Sequence of chain 1.A:
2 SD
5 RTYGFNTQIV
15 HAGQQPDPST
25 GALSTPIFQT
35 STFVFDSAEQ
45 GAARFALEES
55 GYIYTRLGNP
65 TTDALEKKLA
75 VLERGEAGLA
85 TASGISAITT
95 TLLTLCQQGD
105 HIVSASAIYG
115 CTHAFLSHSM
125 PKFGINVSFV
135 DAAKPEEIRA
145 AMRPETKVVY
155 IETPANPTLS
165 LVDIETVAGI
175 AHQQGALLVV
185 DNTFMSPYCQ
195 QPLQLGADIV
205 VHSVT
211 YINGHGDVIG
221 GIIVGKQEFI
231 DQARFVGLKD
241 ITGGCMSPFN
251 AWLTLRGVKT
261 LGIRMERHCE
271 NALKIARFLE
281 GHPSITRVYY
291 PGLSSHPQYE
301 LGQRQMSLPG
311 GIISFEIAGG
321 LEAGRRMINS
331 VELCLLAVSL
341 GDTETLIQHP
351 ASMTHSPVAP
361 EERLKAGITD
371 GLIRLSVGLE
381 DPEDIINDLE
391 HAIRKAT

Sequence of chain 3.A:
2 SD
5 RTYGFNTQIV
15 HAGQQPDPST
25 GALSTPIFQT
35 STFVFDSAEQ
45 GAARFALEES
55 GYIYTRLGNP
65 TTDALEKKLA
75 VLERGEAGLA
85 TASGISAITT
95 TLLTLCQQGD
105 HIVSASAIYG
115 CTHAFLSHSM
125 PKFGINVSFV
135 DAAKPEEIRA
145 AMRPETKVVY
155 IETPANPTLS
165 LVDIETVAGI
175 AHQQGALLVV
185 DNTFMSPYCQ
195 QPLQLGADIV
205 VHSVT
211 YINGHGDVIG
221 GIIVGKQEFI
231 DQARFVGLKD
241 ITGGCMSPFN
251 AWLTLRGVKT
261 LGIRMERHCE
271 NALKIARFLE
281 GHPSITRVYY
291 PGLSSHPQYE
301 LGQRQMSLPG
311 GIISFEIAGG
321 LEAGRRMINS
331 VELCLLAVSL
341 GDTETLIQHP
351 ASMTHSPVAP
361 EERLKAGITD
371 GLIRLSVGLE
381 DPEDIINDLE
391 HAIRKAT

Binding-site contacts:
Ligand atom O contacts residue SER339 of chain 3.A at 2.8 Å.
Ligand atom CA contacts residue TYR113 of chain 3.A at 3.8 Å (hydrophobic).
Ligand atom N contacts residue TYR113 of chain 3.A at 3.0 Å (h-bond).
Ligand atom O contacts residue ARG374 of chain 3.A at 3.1 Å (salt-bridge).
Ligand atom CE contacts residue TYR113 of chain 3.A at 3.8 Å (hydrophobic).
Ligand atom CD contacts residue TYR113 of chain 3.A at 4.1 Å (hydrophobic).
Ligand atom CD contacts residue VAL338 of chain 3.A at 4.1 Å (hydrophobic).
Ligand atom OXT contacts residue TYR113 of chain 3.A at 3.3 Å.
Ligand atom N contacts residue TYR58 of chain 1.A at 3.9 Å.
Ligand atom N contacts residue SER339 of chain 3.A at 4.3 Å.
Ligand atom CE contacts residue LEU61 of chain 1.A at 4.2 Å (hydrophobic).
Ligand atom C contacts residue TYR113 of chain 3.A at 3.9 Å (hydrophobic).
Ligand atom CA contacts residue VAL338 of chain 3.A at 4.2 Å (hydrophobic).
Ligand atom O contacts residue LEU340 of chain 3.A at 3.8 Å.
Ligand atom CG contacts residue VAL338 of chain 3.A at 3.9 Å (hydrophobic).
Ligand atom CB contacts residue TYR113 of chain 3.A at 3.4 Å (hydrophobic).
Ligand atom CB contacts residue SER339 of chain 3.A at 4.3 Å.
Ligand atom CE contacts residue ARG60 of chain 1.A at 4.5 Å.
Ligand atom C contacts residue SER339 of chain 3.A at 3.5 Å.
Ligand atom CE contacts residue CYS115 of chain 3.A at 3.8 Å (hydrophobic).
Ligand atom CA contacts residue LLP210 of chain 3.A at 4.3 Å.
Ligand atom O contacts residue LLP210 of chain 3.A at 4.1 Å.
Ligand atom CA contacts residue SER339 of chain 3.A at 3.4 Å.
Ligand atom C contacts residue ARG374 of chain 3.A at 3.7 Å.
Ligand atom CG contacts residue TYR113 of chain 3.A at 3.4 Å (hydrophobic).
Ligand atom O contacts residue VAL338 of chain 3.A at 4.2 Å.
Ligand atom CB contacts residue VAL338 of chain 3.A at 4.0 Å (hydrophobic).
Ligand atom C contacts residue LLP210 of chain 3.A at 4.3 Å.
Ligand atom CD contacts residue TYR58 of chain 1.A at 4.2 Å (hydrophobic).
Ligand atom N contacts residue LLP210 of chain 3.A at 3.1 Å.
Ligand atom OXT contacts residue ARG374 of chain 3.A at 3.6 Å (salt-bridge).
Ligand atom CG contacts residue TYR58 of chain 1.A at 3.9 Å (hydrophobic).

This protein binds this small molecule.
Small molecule (SMILES): CCCC[C@H](N)C(=O)O